Sequence of chain 2.E:
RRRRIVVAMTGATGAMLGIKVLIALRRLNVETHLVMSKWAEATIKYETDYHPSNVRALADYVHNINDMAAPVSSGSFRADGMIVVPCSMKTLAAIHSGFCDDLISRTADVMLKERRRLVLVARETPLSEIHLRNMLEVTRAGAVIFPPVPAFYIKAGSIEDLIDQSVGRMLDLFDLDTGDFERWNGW

Sequence of chain 1.F:
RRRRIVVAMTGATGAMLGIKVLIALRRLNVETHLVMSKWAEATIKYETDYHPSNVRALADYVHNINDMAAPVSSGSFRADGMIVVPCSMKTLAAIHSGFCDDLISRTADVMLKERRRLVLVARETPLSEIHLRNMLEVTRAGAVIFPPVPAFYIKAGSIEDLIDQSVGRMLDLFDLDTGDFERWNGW

Sequence of chain 1.E:
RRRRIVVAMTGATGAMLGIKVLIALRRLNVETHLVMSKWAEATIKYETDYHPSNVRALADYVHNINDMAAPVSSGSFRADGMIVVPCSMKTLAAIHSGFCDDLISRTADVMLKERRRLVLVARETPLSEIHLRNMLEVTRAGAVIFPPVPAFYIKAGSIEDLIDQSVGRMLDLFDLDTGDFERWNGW

Binding-site contacts:
Ligand atom PB contacts residue TYR191 of chain 2.E at 3.3 Å.
Ligand atom O2A contacts residue ARG161 of chain 1.E at 3.6 Å.
Ligand atom O3B contacts residue GLN203 of chain 2.E at 3.5 Å (h-bond).
Ligand atom C5 contacts residue SER112 of chain 1.F at 3.6 Å.
Ligand atom C5 contacts residue TYR191 of chain 2.E at 3.5 Å (hydrophobic).
Ligand atom C1 contacts residue FMN1 of chain 1.S at 3.5 Å.
Ligand atom C2 contacts residue FMN1 of chain 1.S at 3.4 Å.
Ligand atom C4 contacts residue TRP222 of chain 2.E at 3.2 Å (hydrophobic).
Ligand atom O2A contacts residue LYS151 of chain 1.F at 3.9 Å.
Ligand atom O1B contacts residue ARG207 of chain 2.E at 2.3 Å (salt-bridge).
Ligand atom O1A contacts residue ARG207 of chain 2.E at 3.4 Å (salt-bridge).
Ligand atom O3A contacts residue SER112 of chain 1.F at 3.4 Å (h-bond).
Ligand atom C2 contacts residue SER111 of chain 1.F at 4.0 Å.
Ligand atom C4 contacts residue MET106 of chain 1.F at 3.8 Å (hydrophobic).
Ligand atom PB contacts residue ARG207 of chain 2.E at 3.7 Å.
Ligand atom C5 contacts residue TRP222 of chain 2.E at 3.8 Å (hydrophobic).
Ligand atom O1 contacts residue GLY113 of chain 1.F at 3.9 Å.
Ligand atom O2A contacts residue GLU162 of chain 1.E at 2.9 Å (salt-bridge).
Ligand atom PA contacts residue GLY113 of chain 1.F at 3.8 Å.
Ligand atom C3 contacts residue SER112 of chain 1.F at 3.8 Å.
Ligand atom O1A contacts residue LYS151 of chain 1.F at 2.8 Å (salt-bridge).
Ligand atom O1A contacts residue GLY113 of chain 1.F at 2.7 Å (h-bond).
Ligand atom O3A contacts residue TYR191 of chain 2.E at 3.0 Å (h-bond).
Ligand atom O3B contacts residue ALA189 of chain 2.E at 3.2 Å.
Ligand atom O2B contacts residue THR163 of chain 1.E at 3.1 Å (h-bond).
Ligand atom PA contacts residue SER112 of chain 1.F at 3.7 Å.
Ligand atom O2B contacts residue ARG161 of chain 1.E at 3.6 Å.
Ligand atom O1 contacts residue SER111 of chain 1.F at 3.9 Å.
Ligand atom O2A contacts residue ARG144 of chain 1.F at 3.8 Å.
Ligand atom O2B contacts residue ARG207 of chain 2.E at 3.7 Å.
Ligand atom C4 contacts residue FMN1 of chain 1.S at 3.4 Å.
Ligand atom PA contacts residue LYS151 of chain 1.F at 3.9 Å.
Ligand atom O1B contacts residue TYR191 of chain 2.E at 3.3 Å (h-bond).
Ligand atom C3 contacts residue FMN1 of chain 1.S at 3.6 Å.
Ligand atom O3B contacts residue TYR191 of chain 2.E at 3.0 Å (h-bond).
Ligand atom O1 contacts residue SER112 of chain 1.F at 3.2 Å (h-bond).
Ligand atom O1 contacts residue ARG144 of chain 1.F at 3.9 Å.
Ligand atom O3B contacts residue ARG161 of chain 1.E at 3.3 Å (salt-bridge).
Ligand atom O1B contacts residue GLN203 of chain 2.E at 3.2 Å (h-bond).
Ligand atom O1A contacts residue SER112 of chain 1.F at 3.8 Å.

A protein and the small-molecule ligand that binds it are described below.
Small molecule (SMILES): CC(C)=CCO[P](=O)(O)OP(=O)(O)O